Sequence of chain 1.J:
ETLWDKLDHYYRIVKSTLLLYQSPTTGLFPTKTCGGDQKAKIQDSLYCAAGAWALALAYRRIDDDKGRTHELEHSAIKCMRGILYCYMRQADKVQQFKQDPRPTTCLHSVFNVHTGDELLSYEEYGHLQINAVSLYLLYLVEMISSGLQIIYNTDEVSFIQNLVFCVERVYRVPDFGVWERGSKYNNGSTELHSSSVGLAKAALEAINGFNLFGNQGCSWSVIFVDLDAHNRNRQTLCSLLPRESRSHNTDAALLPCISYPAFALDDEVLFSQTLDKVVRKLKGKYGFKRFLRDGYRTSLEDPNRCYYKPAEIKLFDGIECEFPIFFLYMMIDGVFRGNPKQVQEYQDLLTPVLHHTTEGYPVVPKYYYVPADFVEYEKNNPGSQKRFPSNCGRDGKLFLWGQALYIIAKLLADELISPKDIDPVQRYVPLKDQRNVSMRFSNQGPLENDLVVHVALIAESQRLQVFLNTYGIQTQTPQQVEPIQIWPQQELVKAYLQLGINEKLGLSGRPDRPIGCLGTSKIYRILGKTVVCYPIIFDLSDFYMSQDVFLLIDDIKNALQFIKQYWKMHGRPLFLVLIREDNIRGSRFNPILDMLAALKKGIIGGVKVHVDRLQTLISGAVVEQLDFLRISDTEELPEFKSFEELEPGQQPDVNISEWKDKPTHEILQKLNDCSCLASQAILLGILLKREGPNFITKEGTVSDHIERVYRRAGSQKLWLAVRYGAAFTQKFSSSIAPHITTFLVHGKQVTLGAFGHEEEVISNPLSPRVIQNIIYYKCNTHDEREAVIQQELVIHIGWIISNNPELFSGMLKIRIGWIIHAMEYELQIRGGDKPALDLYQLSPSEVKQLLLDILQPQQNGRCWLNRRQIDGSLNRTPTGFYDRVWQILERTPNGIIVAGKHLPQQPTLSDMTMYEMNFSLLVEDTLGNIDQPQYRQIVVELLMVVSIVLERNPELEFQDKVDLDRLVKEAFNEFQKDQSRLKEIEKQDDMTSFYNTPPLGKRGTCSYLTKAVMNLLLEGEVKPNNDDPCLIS

Binding-site contacts:
Ligand atom C11 contacts residue THR1070 of chain 1.K at 3.8 Å.
Ligand atom C11 contacts residue VAL1009 of chain 1.K at 3.9 Å (hydrophobic).
Ligand atom C14 contacts residue ASN1013 of chain 1.J at 3.0 Å.
Ligand atom C6 contacts residue GLU1015 of chain 1.J at 2.5 Å.
Ligand atom C11 contacts residue ASN1013 of chain 1.J at 3.8 Å.
Ligand atom C3 contacts residue ILE1008 of chain 1.K at 3.5 Å (hydrophobic).
Ligand atom C10 contacts residue CYS1066 of chain 1.K at 4.0 Å (hydrophobic).
Ligand atom C3 contacts residue GLU1015 of chain 1.J at 3.5 Å.
Ligand atom C15 contacts residue ASN1013 of chain 1.K at 1.8 Å.
Ligand atom C9 contacts residue THR1070 of chain 1.K at 3.5 Å.
Ligand atom C7 contacts residue GLU1015 of chain 1.J at 2.9 Å.
Ligand atom C1 contacts residue CYS1090 of chain 1.J at 1.0 Å (hydrophobic).
Ligand atom C4 contacts residue CYS1090 of chain 1.J at 3.6 Å (hydrophobic).
Ligand atom C13 contacts residue FAR1 of chain 1.U at 3.0 Å.
Ligand atom C3 contacts residue CYS1090 of chain 1.J at 3.4 Å (hydrophobic).
Ligand atom C2 contacts residue CYS1090 of chain 1.J at 2.5 Å (hydrophobic).
Ligand atom C10 contacts residue LEU1078 of chain 1.J at 3.7 Å (hydrophobic).
Ligand atom C14 contacts residue ASN1013 of chain 1.K at 3.1 Å.
Ligand atom C8 contacts residue THR1070 of chain 1.K at 3.4 Å.
Ligand atom C12 contacts residue MET1074 of chain 1.J at 3.9 Å (hydrophobic).
Ligand atom C2 contacts residue ILE1008 of chain 1.K at 3.7 Å (hydrophobic).
Ligand atom C4 contacts residue GLU1015 of chain 1.J at 2.1 Å.
Ligand atom C8 contacts residue GLU1015 of chain 1.J at 4.0 Å.
Ligand atom C15 contacts residue ASN1013 of chain 1.J at 2.6 Å.
Ligand atom C7 contacts residue ARG1012 of chain 1.K at 3.3 Å.
Ligand atom C14 contacts residue ILE1008 of chain 1.K at 2.9 Å (hydrophobic).
Ligand atom C12 contacts residue ASN1013 of chain 1.J at 2.9 Å.
Ligand atom C15 contacts residue FAR1 of chain 1.U at 1.7 Å.
Ligand atom C13 contacts residue ASN1013 of chain 1.J at 2.5 Å.
Ligand atom C14 contacts residue VAL1009 of chain 1.K at 2.4 Å (hydrophobic).
Ligand atom C5 contacts residue GLU1015 of chain 1.J at 3.3 Å.
Ligand atom C13 contacts residue ASN1013 of chain 1.K at 2.9 Å.
Ligand atom C6 contacts residue ARG1012 of chain 1.K at 4.0 Å.
Ligand atom C1 contacts residue ILE1092 of chain 1.J at 3.7 Å (hydrophobic).
Ligand atom C9 contacts residue LEU1016 of chain 1.J at 3.7 Å (hydrophobic).
Ligand atom C12 contacts residue FAR1 of chain 1.U at 3.5 Å.
Ligand atom C14 contacts residue ARG1012 of chain 1.K at 3.2 Å.
Ligand atom C5 contacts residue ILE1008 of chain 1.K at 3.3 Å (hydrophobic).
Ligand atom C13 contacts residue VAL1009 of chain 1.K at 3.5 Å (hydrophobic).
Ligand atom C10 contacts residue THR1070 of chain 1.K at 2.4 Å.

This protein binds this small molecule.
Small molecule (SMILES): C/C=C(\C)CC/C=C(\C)CCC=C(C)C

Sequence of chain 1.K:
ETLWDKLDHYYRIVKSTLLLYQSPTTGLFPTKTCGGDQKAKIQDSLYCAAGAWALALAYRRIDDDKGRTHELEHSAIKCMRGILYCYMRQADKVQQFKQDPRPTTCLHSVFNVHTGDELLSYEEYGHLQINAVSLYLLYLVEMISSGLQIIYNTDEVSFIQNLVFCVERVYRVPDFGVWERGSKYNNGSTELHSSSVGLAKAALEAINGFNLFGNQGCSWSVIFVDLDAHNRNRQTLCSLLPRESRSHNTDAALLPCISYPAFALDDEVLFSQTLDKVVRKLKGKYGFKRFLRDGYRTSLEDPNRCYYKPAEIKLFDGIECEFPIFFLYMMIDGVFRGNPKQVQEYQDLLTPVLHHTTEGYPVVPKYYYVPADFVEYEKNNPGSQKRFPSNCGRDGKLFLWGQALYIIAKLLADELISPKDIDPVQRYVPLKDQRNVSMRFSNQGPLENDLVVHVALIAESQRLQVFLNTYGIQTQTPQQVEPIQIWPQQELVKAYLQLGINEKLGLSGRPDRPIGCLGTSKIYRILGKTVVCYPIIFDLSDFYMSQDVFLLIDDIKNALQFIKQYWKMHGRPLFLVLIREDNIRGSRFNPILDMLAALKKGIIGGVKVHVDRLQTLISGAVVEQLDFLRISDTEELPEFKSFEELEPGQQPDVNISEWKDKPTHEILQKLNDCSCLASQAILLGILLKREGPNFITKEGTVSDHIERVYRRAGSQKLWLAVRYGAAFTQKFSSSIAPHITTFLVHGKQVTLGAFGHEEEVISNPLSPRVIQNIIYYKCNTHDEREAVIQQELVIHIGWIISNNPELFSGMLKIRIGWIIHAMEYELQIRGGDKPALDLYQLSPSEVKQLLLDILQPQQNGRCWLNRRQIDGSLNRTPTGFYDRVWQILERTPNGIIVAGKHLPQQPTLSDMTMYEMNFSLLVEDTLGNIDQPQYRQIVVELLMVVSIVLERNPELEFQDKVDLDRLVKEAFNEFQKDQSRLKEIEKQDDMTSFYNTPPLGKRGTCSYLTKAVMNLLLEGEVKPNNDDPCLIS